This protein binds this small molecule.
Small molecule (SMILES): CC(=O)N[C@H]1[C@H]([C@H](O)[C@H](O)CO)O[C@@](O)(C(=O)O)C[C@@H]1O

Binding-site contacts:
Ligand atom C4 contacts residue THR127 of chain 1.A at 3.4 Å.
Ligand atom C9 contacts residue ASP182 of chain 1.A at 3.5 Å.
Ligand atom C10 contacts residue THR127 of chain 1.A at 3.6 Å.
Ligand atom N5 contacts residue TRP145 of chain 1.A at 4.1 Å.
Ligand atom C11 contacts residue THR147 of chain 1.A at 3.8 Å.
Ligand atom O9 contacts residue TYR90 of chain 1.A at 3.3 Å (h-bond).
Ligand atom C6 contacts residue THR127 of chain 1.A at 4.1 Å.
Ligand atom O9 contacts residue HIS175 of chain 1.A at 3.3 Å.
Ligand atom O8 contacts residue TYR90 of chain 1.A at 3.1 Å (h-bond).
Ligand atom C5 contacts residue THR127 of chain 1.A at 3.5 Å.
Ligand atom C8 contacts residue TRP145 of chain 1.A at 3.9 Å (hydrophobic).
Ligand atom C7 contacts residue ASP182 of chain 1.A at 3.7 Å.
Ligand atom C8 contacts residue TYR90 of chain 1.A at 3.8 Å (hydrophobic).
Ligand atom O9 contacts residue SER220 of chain 1.A at 3.1 Å (h-bond).
Ligand atom O7 contacts residue ASP182 of chain 1.A at 2.7 Å (salt-bridge).
Ligand atom O10 contacts residue PRO186 of chain 1.A at 3.7 Å.
Ligand atom C9 contacts residue HIS175 of chain 1.A at 3.3 Å.
Ligand atom O9 contacts residue ASP182 of chain 1.A at 3.1 Å.
Ligand atom C8 contacts residue ASP182 of chain 1.A at 3.6 Å.
Ligand atom C11 contacts residue GLY126 of chain 1.A at 3.4 Å.
Ligand atom O1B contacts residue SER128 of chain 1.A at 3.5 Å.
Ligand atom C9 contacts residue SER220 of chain 1.A at 4.0 Å.
Ligand atom O8 contacts residue TRP145 of chain 1.A at 3.6 Å.
Ligand atom C10 contacts residue TRP145 of chain 1.A at 4.2 Å (hydrophobic).
Ligand atom O9 contacts residue VAL178 of chain 1.A at 4.1 Å.
Ligand atom O1B contacts residue SER129 of chain 1.A at 2.8 Å (h-bond).
Ligand atom C1 contacts residue SER129 of chain 1.A at 3.6 Å.
Ligand atom N5 contacts residue THR127 of chain 1.A at 2.7 Å (h-bond).
Ligand atom C7 contacts residue TRP145 of chain 1.A at 3.7 Å (hydrophobic).
Ligand atom O1A contacts residue SER129 of chain 1.A at 3.6 Å (h-bond).
Ligand atom C6 contacts residue TRP145 of chain 1.A at 4.2 Å (hydrophobic).
Ligand atom C11 contacts residue TRP145 of chain 1.A at 3.8 Å (hydrophobic).
Ligand atom O1A contacts residue ILE218 of chain 1.A at 4.2 Å.
Ligand atom C9 contacts residue TRP145 of chain 1.A at 3.8 Å (hydrophobic).
Ligand atom O1A contacts residue SER128 of chain 1.A at 3.1 Å (h-bond).
Ligand atom C1 contacts residue SER128 of chain 1.A at 3.8 Å.
Ligand atom O4 contacts residue THR127 of chain 1.A at 3.8 Å.
Ligand atom C11 contacts residue THR127 of chain 1.A at 3.5 Å.
Ligand atom C9 contacts residue TYR90 of chain 1.A at 3.3 Å (hydrophobic).
Ligand atom O1B contacts residue ASN137 of chain 1.A at 3.8 Å.

Sequence of chain 1.A:
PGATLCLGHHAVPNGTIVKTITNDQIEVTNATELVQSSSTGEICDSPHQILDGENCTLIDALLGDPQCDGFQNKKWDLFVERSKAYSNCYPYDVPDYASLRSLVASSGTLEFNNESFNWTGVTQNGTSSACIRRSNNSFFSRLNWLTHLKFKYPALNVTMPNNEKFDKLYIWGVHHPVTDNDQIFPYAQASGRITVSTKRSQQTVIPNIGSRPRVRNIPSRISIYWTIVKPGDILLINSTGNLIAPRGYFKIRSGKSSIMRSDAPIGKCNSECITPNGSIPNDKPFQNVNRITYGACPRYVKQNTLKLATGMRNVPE